Binding-site contacts:
Ligand atom C6 contacts residue ARG392 of chain 1.C at 4.4 Å.
Ligand atom N10 contacts residue ARG392 of chain 1.C at 4.1 Å.
Ligand atom C9 contacts residue GLU154 of chain 1.C at 4.2 Å.
Ligand atom O3 contacts residue PRO177 of chain 1.C at 3.6 Å.
Ligand atom C7 contacts residue ARG392 of chain 1.C at 3.9 Å.
Ligand atom C6 contacts residue GLY180 of chain 1.C at 3.9 Å.
Ligand atom C2 contacts residue PRO177 of chain 1.C at 4.0 Å (hydrophobic).
Ligand atom C5 contacts residue PRO177 of chain 1.C at 4.2 Å (hydrophobic).
Ligand atom C6 contacts residue LEU176 of chain 1.C at 4.3 Å (hydrophobic).
Ligand atom C8 contacts residue ARG392 of chain 1.C at 3.5 Å.
Ligand atom C9 contacts residue LEU176 of chain 1.C at 4.2 Å (hydrophobic).
Ligand atom N10 contacts residue GLU154 of chain 1.C at 4.1 Å.
Ligand atom C4 contacts residue PRO177 of chain 1.C at 3.9 Å (hydrophobic).
Ligand atom C11 contacts residue ARG392 of chain 1.C at 4.3 Å.
Ligand atom C7 contacts residue ASP252 of chain 1.C at 4.2 Å.
Ligand atom C12 contacts residue PRO177 of chain 1.C at 4.2 Å (hydrophobic).
Ligand atom N10 contacts residue LEU176 of chain 1.C at 3.6 Å.
Ligand atom C11 contacts residue LEU176 of chain 1.C at 4.1 Å (hydrophobic).
Ligand atom C7 contacts residue LEU176 of chain 1.C at 4.0 Å (hydrophobic).
Ligand atom C9 contacts residue ARG392 of chain 1.C at 3.4 Å.
Ligand atom C12 contacts residue LEU176 of chain 1.C at 4.4 Å (hydrophobic).
Ligand atom C9 contacts residue ASP252 of chain 1.C at 3.6 Å.
Ligand atom C11 contacts residue PRO177 of chain 1.C at 4.4 Å (hydrophobic).
Ligand atom C8 contacts residue ASP252 of chain 1.C at 3.1 Å.
Ligand atom C8 contacts residue LEU176 of chain 1.C at 4.3 Å (hydrophobic).

Sequence of chain 1.C:
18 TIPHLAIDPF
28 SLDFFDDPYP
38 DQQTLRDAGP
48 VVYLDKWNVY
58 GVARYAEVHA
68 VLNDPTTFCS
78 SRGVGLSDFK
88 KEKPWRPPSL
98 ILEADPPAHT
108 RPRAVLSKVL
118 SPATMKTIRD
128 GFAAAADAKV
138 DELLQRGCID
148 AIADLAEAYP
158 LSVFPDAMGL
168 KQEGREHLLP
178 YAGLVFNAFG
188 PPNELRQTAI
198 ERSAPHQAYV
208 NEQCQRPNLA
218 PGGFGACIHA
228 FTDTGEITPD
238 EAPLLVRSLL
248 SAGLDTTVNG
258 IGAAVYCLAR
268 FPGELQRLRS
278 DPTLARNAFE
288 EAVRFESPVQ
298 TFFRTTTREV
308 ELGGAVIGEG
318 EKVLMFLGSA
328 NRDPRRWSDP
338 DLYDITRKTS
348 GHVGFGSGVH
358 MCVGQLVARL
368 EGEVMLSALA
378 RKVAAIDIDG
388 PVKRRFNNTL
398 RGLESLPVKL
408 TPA

A small-molecule ligand and the protein it binds are described below.
Small molecule (SMILES): O=C(O)c1ccc2cc[nH]c2c1